Binding-site contacts:
Ligand atom C1 contacts residue THR370 of chain 1.C at 3.7 Å.
Ligand atom C3 contacts residue THR370 of chain 1.C at 4.1 Å.
Ligand atom C1 contacts residue HIS371 of chain 1.C at 4.2 Å.
Ligand atom C7 contacts residue ASN368 of chain 1.C at 3.8 Å.
Ligand atom O5 contacts residue ILE373 of chain 1.C at 4.1 Å.
Ligand atom C5 contacts residue HIS371 of chain 1.C at 4.0 Å.
Ligand atom C2 contacts residue ASN368 of chain 1.C at 2.5 Å.
Ligand atom O6 contacts residue HIS371 of chain 1.C at 3.3 Å.
Ligand atom C3 contacts residue ASN368 of chain 1.C at 3.8 Å.
Ligand atom O6 contacts residue ILE373 of chain 1.C at 3.4 Å.
Ligand atom C1 contacts residue ASN368 of chain 1.C at 1.4 Å.
Ligand atom C5 contacts residue ASN368 of chain 1.C at 3.7 Å.
Ligand atom O6 contacts residue VAL372 of chain 1.C at 3.8 Å.
Ligand atom O4 contacts residue HIS371 of chain 1.C at 4.1 Å.
Ligand atom O5 contacts residue HIS371 of chain 1.C at 4.3 Å.
Ligand atom C8 contacts residue ASN368 of chain 1.C at 3.8 Å.
Ligand atom C6 contacts residue ILE373 of chain 1.C at 4.3 Å (hydrophobic).
Ligand atom C6 contacts residue HIS371 of chain 1.C at 4.0 Å.
Ligand atom N2 contacts residue THR370 of chain 1.C at 3.5 Å (h-bond).
Ligand atom C2 contacts residue THR370 of chain 1.C at 4.1 Å.
Ligand atom C4 contacts residue ASN368 of chain 1.C at 4.3 Å.
Ligand atom N2 contacts residue ASN368 of chain 1.C at 2.8 Å (h-bond).
Ligand atom O5 contacts residue ASN368 of chain 1.C at 2.4 Å (h-bond).

The protein below binds the small molecule below.
Small molecule (SMILES): CC(=O)N[C@@H]1[C@@H](O)[C@H](O)[C@@H](CO)O[C@H]1O

Sequence of chain 1.C:
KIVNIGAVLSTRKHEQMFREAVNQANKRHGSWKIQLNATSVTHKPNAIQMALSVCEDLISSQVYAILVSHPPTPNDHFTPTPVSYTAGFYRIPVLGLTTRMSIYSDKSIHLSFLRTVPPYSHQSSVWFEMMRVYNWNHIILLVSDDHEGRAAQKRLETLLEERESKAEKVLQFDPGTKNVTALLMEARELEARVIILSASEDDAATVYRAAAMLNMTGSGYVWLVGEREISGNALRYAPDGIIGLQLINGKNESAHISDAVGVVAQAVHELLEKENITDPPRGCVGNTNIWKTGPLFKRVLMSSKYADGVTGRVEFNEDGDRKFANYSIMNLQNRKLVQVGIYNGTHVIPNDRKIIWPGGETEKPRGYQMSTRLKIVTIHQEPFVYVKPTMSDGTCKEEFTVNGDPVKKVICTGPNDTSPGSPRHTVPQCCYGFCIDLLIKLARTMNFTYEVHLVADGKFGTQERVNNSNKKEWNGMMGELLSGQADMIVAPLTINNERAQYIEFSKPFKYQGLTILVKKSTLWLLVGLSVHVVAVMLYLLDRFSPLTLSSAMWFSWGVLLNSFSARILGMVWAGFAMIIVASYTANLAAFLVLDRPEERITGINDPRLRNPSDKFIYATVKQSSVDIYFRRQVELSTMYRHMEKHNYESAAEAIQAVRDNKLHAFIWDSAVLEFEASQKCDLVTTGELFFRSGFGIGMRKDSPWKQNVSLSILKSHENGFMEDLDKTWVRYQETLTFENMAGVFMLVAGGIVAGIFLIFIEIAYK